Binding-site contacts:
Ligand atom C2A contacts residue TYR159 of chain 1.A at 3.3 Å (hydrophobic).
Ligand atom OAA contacts residue ASN34 of chain 1.A at 3.1 Å (h-bond).
Ligand atom O7A contacts residue ASN54 of chain 1.A at 2.9 Å (h-bond).
Ligand atom O4' contacts residue GLY11 of chain 1.A at 3.4 Å.
Ligand atom C8A contacts residue ASN34 of chain 1.A at 3.5 Å.
Ligand atom O3A contacts residue ASN34 of chain 1.A at 2.0 Å (h-bond).
Ligand atom O6A contacts residue ASN34 of chain 1.A at 3.4 Å (h-bond).
Ligand atom OBA contacts residue THR134 of chain 1.A at 3.1 Å.
Ligand atom O9A contacts residue ASN34 of chain 1.A at 3.5 Å.
Ligand atom C1' contacts residue GLY13 of chain 1.A at 3.3 Å.
Ligand atom C2' contacts residue TYR159 of chain 1.A at 3.5 Å (hydrophobic).
Ligand atom C2 contacts residue GLY13 of chain 1.A at 3.3 Å.
Ligand atom C11 contacts residue ASN180 of chain 1.A at 3.2 Å.
Ligand atom O8A contacts residue GLN35 of chain 1.A at 2.7 Å (h-bond).
Ligand atom C4A contacts residue TYR159 of chain 1.A at 3.1 Å (hydrophobic).
Ligand atom C8A contacts residue ASN54 of chain 1.A at 3.5 Å.
Ligand atom C3A contacts residue TYR159 of chain 1.A at 3.1 Å (hydrophobic).
Ligand atom O4' contacts residue ASN12 of chain 1.A at 2.5 Å (h-bond).
Ligand atom C3' contacts residue TYR159 of chain 1.A at 3.5 Å (hydrophobic).
Ligand atom PA contacts residue ASN34 of chain 1.A at 3.4 Å.
Ligand atom N3 contacts residue TYR159 of chain 1.A at 3.2 Å.
Ligand atom O4' contacts residue GLY155 of chain 1.A at 3.4 Å (h-bond).
Ligand atom C1A contacts residue SER135 of chain 1.A at 3.0 Å.
Ligand atom OAA contacts residue SER135 of chain 1.A at 2.3 Å (h-bond).
Ligand atom O2 contacts residue ASP157 of chain 1.A at 3.2 Å.
Ligand atom O2' contacts residue ASP157 of chain 1.A at 3.4 Å (salt-bridge).
Ligand atom C4' contacts residue GLY11 of chain 1.A at 3.3 Å.
Ligand atom C6 contacts residue GLY13 of chain 1.A at 3.5 Å.
Ligand atom OBA contacts residue SER135 of chain 1.A at 2.6 Å (h-bond).
Ligand atom O4' contacts residue GLY13 of chain 1.A at 3.3 Å (h-bond).
Ligand atom C6 contacts residue ASN12 of chain 1.A at 3.5 Å.
Ligand atom N1 contacts residue GLY13 of chain 1.A at 3.2 Å.
Ligand atom O9A contacts residue GLN35 of chain 1.A at 2.5 Å (h-bond).
Ligand atom C4' contacts residue ASN12 of chain 1.A at 3.3 Å.
Ligand atom O3' contacts residue THR134 of chain 1.A at 3.4 Å (h-bond).
Ligand atom O1A contacts residue TYR159 of chain 1.A at 2.5 Å (h-bond).
Ligand atom C1' contacts residue GLY155 of chain 1.A at 3.1 Å.
Ligand atom OAA contacts residue ASN54 of chain 1.A at 3.6 Å (h-bond).
Ligand atom O8A contacts residue ASN34 of chain 1.A at 3.6 Å.
Ligand atom C5' contacts residue CYS33 of chain 1.A at 3.5 Å (hydrophobic).

This protein binds this small molecule.
Small molecule (SMILES): CC(=O)N[C@@H]1[C@@H](O)[C@@H](F)C(O[P](=O)(O)OC[C@H]2O[C@@H](n3ccc(N)nc3=O)[C@H](O)[C@@H]2O)(C(=O)O)O[C@H]1[C@H](O)[C@H](O)CO

Sequence of chain 1.A:
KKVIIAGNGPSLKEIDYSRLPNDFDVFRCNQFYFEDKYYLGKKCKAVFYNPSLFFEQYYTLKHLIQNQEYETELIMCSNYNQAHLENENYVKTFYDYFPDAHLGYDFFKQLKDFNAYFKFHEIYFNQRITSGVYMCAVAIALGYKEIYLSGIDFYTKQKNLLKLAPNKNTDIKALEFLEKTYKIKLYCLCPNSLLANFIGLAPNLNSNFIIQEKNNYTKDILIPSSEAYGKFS